Binding-site contacts:
Ligand atom C16 contacts residue TYR444 of chain 1.A at 3.6 Å (hydrophobic).
Ligand atom O11 contacts residue THR483 of chain 1.A at 2.6 Å (h-bond).
Ligand atom C17 contacts residue THR483 of chain 1.A at 3.2 Å.
Ligand atom C07 contacts residue THR483 of chain 1.A at 3.4 Å.
Ligand atom C25 contacts residue THR483 of chain 1.A at 3.8 Å.
Ligand atom C01 contacts residue THR483 of chain 1.A at 3.6 Å.
Ligand atom C24 contacts residue TYR444 of chain 1.A at 4.2 Å (hydrophobic).
Ligand atom C15 contacts residue VAL481 of chain 1.A at 3.8 Å (hydrophobic).
Ligand atom N10 contacts residue THR483 of chain 1.A at 4.3 Å.
Ligand atom C14 contacts residue TYR444 of chain 1.A at 4.5 Å (hydrophobic).
Ligand atom C05 contacts residue THR483 of chain 1.A at 4.3 Å.
Ligand atom C15 contacts residue TYR444 of chain 1.A at 4.0 Å (hydrophobic).
Ligand atom C02 contacts residue TYR444 of chain 1.A at 4.0 Å (hydrophobic).
Ligand atom O11 contacts residue TYR444 of chain 1.A at 4.2 Å.
Ligand atom O29 contacts residue TYR444 of chain 1.A at 3.1 Å (h-bond).
Ligand atom N12 contacts residue THR483 of chain 1.A at 4.4 Å.
Ligand atom N12 contacts residue TYR444 of chain 1.A at 3.8 Å.
Ligand atom C24 contacts residue VAL481 of chain 1.A at 3.6 Å (hydrophobic).
Ligand atom C18 contacts residue THR483 of chain 1.A at 3.9 Å.
Ligand atom N12 contacts residue VAL481 of chain 1.A at 4.5 Å.
Ligand atom C06 contacts residue THR483 of chain 1.A at 3.3 Å.
Ligand atom O11 contacts residue GLU482 of chain 1.A at 4.1 Å.
Ligand atom C16 contacts residue VAL481 of chain 1.A at 3.2 Å (hydrophobic).
Ligand atom C13 contacts residue TYR444 of chain 1.A at 4.3 Å (hydrophobic).
Ligand atom C07 contacts residue TYR444 of chain 1.A at 4.1 Å (hydrophobic).
Ligand atom C26 contacts residue THR483 of chain 1.A at 4.4 Å.

A small-molecule ligand and the protein it binds are described below.
Small molecule (SMILES): O=C(c1ccc(O)c(C(=O)n2cc3ccccc3c2)c1)n1cc2ccccc2c1

Sequence of chain 1.A:
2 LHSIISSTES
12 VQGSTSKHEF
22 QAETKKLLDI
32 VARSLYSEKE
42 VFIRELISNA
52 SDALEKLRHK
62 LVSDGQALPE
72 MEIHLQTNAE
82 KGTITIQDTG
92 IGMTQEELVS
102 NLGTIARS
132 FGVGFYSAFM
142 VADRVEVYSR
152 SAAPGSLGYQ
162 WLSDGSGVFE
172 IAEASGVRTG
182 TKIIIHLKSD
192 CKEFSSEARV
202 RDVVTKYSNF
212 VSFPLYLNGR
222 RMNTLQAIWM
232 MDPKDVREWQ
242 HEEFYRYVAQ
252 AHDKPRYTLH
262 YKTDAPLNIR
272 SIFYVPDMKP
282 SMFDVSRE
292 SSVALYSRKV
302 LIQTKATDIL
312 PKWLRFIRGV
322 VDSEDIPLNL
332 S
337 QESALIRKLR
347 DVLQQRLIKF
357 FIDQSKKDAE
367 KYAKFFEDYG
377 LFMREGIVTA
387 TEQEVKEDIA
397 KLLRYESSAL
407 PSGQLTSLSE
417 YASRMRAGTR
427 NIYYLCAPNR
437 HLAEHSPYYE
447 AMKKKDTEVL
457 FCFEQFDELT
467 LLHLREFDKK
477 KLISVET